Sequence of chain 50.A:
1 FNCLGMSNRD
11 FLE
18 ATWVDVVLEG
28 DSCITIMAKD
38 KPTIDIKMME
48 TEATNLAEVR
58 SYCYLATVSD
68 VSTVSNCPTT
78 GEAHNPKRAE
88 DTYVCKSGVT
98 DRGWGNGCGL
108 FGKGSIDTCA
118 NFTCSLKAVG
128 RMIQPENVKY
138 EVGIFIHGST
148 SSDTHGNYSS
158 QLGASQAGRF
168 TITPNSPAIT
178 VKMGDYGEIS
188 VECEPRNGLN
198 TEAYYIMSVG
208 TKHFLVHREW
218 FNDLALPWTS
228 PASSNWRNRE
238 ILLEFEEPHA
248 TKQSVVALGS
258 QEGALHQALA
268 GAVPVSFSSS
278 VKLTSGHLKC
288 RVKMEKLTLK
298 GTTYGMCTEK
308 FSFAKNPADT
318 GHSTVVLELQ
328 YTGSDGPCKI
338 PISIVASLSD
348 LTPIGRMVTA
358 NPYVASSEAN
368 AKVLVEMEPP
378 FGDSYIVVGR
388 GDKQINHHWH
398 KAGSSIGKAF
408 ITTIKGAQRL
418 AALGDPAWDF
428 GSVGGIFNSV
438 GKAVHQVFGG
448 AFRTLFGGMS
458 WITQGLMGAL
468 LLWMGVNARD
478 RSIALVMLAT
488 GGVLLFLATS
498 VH

Binding-site contacts:
Ligand atom C4 contacts residue ASN118 of chain 3.E at 4.2 Å.
Ligand atom C1 contacts residue ASN118 of chain 3.E at 1.4 Å.
Ligand atom N2 contacts residue ASN118 of chain 3.E at 2.9 Å (h-bond).
Ligand atom C2 contacts residue ASN118 of chain 3.E at 2.5 Å.
Ligand atom O5 contacts residue ASN118 of chain 3.E at 2.3 Å (h-bond).
Ligand atom C7 contacts residue ASP67 of chain 3.E at 3.9 Å.
Ligand atom O5 contacts residue THR89 of chain 3.E at 4.3 Å.
Ligand atom C5 contacts residue THR89 of chain 3.E at 4.2 Å.
Ligand atom C6 contacts residue THR120 of chain 3.E at 3.4 Å.
Ligand atom O7 contacts residue SER66 of chain 3.E at 3.5 Å.
Ligand atom N2 contacts residue TYR90 of chain 3.E at 4.4 Å.
Ligand atom C1 contacts residue THR89 of chain 3.E at 4.4 Å.
Ligand atom O6 contacts residue PHE119 of chain 3.E at 4.0 Å.
Ligand atom C5 contacts residue PHE119 of chain 3.E at 4.4 Å (hydrophobic).
Ligand atom O7 contacts residue ASP67 of chain 3.E at 3.5 Å (salt-bridge).
Ligand atom O5 contacts residue PHE119 of chain 3.E at 3.8 Å.
Ligand atom C7 contacts residue ASN118 of chain 3.E at 3.1 Å.
Ligand atom C5 contacts residue THR120 of chain 3.E at 4.0 Å.
Ligand atom O5 contacts residue THR120 of chain 3.E at 3.4 Å (h-bond).
Ligand atom C8 contacts residue ASN118 of chain 3.E at 4.4 Å.
Ligand atom C6 contacts residue THR89 of chain 3.E at 4.2 Å.
Ligand atom C5 contacts residue ASN118 of chain 3.E at 3.6 Å.
Ligand atom C3 contacts residue ASN118 of chain 3.E at 3.8 Å.
Ligand atom C6 contacts residue PHE119 of chain 3.E at 3.8 Å (hydrophobic).
Ligand atom O4 contacts residue THR300 of chain 50.A at 4.5 Å.
Ligand atom O5 contacts residue SER66 of chain 3.E at 4.4 Å.
Ligand atom O7 contacts residue ASN118 of chain 3.E at 3.0 Å (h-bond).
Ligand atom C7 contacts residue TYR90 of chain 3.E at 4.1 Å (hydrophobic).
Ligand atom C1 contacts residue SER66 of chain 3.E at 4.5 Å.
Ligand atom C8 contacts residue ASP67 of chain 3.E at 4.0 Å.
Ligand atom O6 contacts residue THR120 of chain 3.E at 2.5 Å (h-bond).
Ligand atom C8 contacts residue TYR90 of chain 3.E at 3.8 Å (hydrophobic).

Sequence of chain 3.E:
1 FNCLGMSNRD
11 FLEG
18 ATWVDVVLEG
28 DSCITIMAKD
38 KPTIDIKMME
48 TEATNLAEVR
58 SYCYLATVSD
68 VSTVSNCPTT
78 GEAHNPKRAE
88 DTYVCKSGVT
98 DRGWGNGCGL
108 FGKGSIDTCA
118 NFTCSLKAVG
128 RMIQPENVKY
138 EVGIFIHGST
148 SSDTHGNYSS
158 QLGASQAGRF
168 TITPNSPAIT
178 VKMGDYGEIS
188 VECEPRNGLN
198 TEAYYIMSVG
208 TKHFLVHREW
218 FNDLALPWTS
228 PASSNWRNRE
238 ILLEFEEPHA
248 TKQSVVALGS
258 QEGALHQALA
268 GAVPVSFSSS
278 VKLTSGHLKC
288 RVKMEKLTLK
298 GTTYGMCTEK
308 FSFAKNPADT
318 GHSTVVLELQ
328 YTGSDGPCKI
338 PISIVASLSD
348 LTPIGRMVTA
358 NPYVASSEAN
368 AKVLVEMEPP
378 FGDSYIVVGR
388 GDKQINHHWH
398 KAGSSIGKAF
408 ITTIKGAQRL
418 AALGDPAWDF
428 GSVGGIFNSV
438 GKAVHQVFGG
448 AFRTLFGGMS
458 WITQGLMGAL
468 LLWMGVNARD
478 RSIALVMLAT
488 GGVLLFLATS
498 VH

This small molecule binds to this protein.
Small molecule (SMILES): CC(=O)N[C@@H]1[C@@H](O)[C@H](O)[C@@H](CO)O[C@H]1O